Binding-site contacts:
Ligand atom N contacts residue TYR215 of chain 1.B at 3.7 Å.
Ligand atom OE1 contacts residue GLU189 of chain 1.B at 4.2 Å.
Ligand atom CB contacts residue GLU189 of chain 1.B at 4.1 Å.
Ligand atom CA contacts residue THR90 of chain 1.B at 3.3 Å.
Ligand atom N contacts residue PRO88 of chain 1.B at 2.9 Å (h-bond).
Ligand atom CG contacts residue GLU189 of chain 1.B at 3.7 Å.
Ligand atom CD contacts residue THR142 of chain 1.B at 3.3 Å.
Ligand atom CA contacts residue PRO88 of chain 1.B at 4.0 Å (hydrophobic).
Ligand atom O contacts residue PRO88 of chain 1.B at 3.5 Å (h-bond).
Ligand atom C contacts residue ALA141 of chain 1.B at 3.7 Å (hydrophobic).
Ligand atom CD contacts residue GLU189 of chain 1.B at 3.9 Å.
Ligand atom OXT contacts residue GLY140 of chain 1.B at 3.4 Å.
Ligand atom CG contacts residue TYR61 of chain 1.B at 4.3 Å (hydrophobic).
Ligand atom CA contacts residue GLU189 of chain 1.B at 3.4 Å.
Ligand atom CA contacts residue TYR61 of chain 1.B at 4.0 Å (hydrophobic).
Ligand atom C contacts residue TYR61 of chain 1.B at 3.5 Å (hydrophobic).
Ligand atom C contacts residue THR90 of chain 1.B at 3.5 Å.
Ligand atom OE2 contacts residue THR142 of chain 1.B at 2.6 Å (h-bond).
Ligand atom C contacts residue PRO88 of chain 1.B at 4.2 Å (hydrophobic).
Ligand atom O contacts residue ALA141 of chain 1.B at 4.4 Å.
Ligand atom O contacts residue LEU89 of chain 1.B at 3.7 Å.
Ligand atom OE2 contacts residue GLU189 of chain 1.B at 3.8 Å.
Ligand atom OXT contacts residue ALA141 of chain 1.B at 2.8 Å (h-bond).
Ligand atom CB contacts residue ALA141 of chain 1.B at 4.3 Å (hydrophobic).
Ligand atom CA contacts residue ALA141 of chain 1.B at 4.1 Å (hydrophobic).
Ligand atom OXT contacts residue TYR61 of chain 1.B at 3.1 Å.
Ligand atom CD contacts residue ALA141 of chain 1.B at 4.1 Å (hydrophobic).
Ligand atom CB contacts residue GLY140 of chain 1.B at 4.3 Å.
Ligand atom OE1 contacts residue GLY140 of chain 1.B at 3.4 Å.
Ligand atom CB contacts residue TYR61 of chain 1.B at 3.4 Å (hydrophobic).
Ligand atom O contacts residue TYR61 of chain 1.B at 3.3 Å.
Ligand atom OE1 contacts residue THR142 of chain 1.B at 2.9 Å (h-bond).
Ligand atom O contacts residue THR90 of chain 1.B at 3.0 Å (h-bond).
Ligand atom N contacts residue THR90 of chain 1.B at 3.0 Å (h-bond).
Ligand atom N contacts residue GLU189 of chain 1.B at 2.6 Å (salt-bridge).
Ligand atom O contacts residue ARG95 of chain 1.B at 2.8 Å (salt-bridge).
Ligand atom N contacts residue TYR61 of chain 1.B at 3.9 Å.
Ligand atom OXT contacts residue ARG95 of chain 1.B at 2.7 Å (salt-bridge).
Ligand atom C contacts residue ARG95 of chain 1.B at 3.4 Å.
Ligand atom OE1 contacts residue ALA141 of chain 1.B at 2.9 Å (h-bond).

Sequence of chain 1.B:
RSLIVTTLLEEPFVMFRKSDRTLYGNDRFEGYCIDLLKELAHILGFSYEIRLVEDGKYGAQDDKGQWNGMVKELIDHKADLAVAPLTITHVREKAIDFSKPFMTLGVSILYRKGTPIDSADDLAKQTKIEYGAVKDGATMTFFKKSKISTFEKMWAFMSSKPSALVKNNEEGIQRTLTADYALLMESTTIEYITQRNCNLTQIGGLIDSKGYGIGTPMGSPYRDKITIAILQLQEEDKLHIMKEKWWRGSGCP

A protein and the small-molecule ligand that binds it are described below.
Small molecule (SMILES): N[C@@H](CCC(=O)O)C(=O)O